Binding-site contacts:
Ligand atom C contacts residue VAL9 of chain 1.A at 3.8 Å (hydrophobic).
Ligand atom CB contacts residue ILE6 of chain 1.A at 4.1 Å (hydrophobic).
Ligand atom OG1 contacts residue GLU148 of chain 1.A at 3.6 Å (salt-bridge).
Ligand atom CG contacts residue ILE6 of chain 1.A at 4.0 Å (hydrophobic).
Ligand atom CG2 contacts residue SER8 of chain 1.A at 4.2 Å.
Ligand atom CG contacts residue VAL152 of chain 1.A at 3.8 Å (hydrophobic).
Ligand atom C contacts residue ARG151 of chain 1.E at 4.3 Å.
Ligand atom CD contacts residue VAL152 of chain 1.A at 4.0 Å (hydrophobic).
Ligand atom CB contacts residue ASN10 of chain 1.A at 3.8 Å.
Ligand atom CD contacts residue GLU148 of chain 1.A at 4.1 Å.
Ligand atom N contacts residue VAL9 of chain 1.A at 3.6 Å.
Ligand atom O contacts residue TYR112 of chain 1.A at 4.3 Å.
Ligand atom CA contacts residue LEU7 of chain 1.A at 3.6 Å (hydrophobic).
Ligand atom CD contacts residue ILE6 of chain 1.A at 3.9 Å (hydrophobic).
Ligand atom C contacts residue SER8 of chain 1.A at 4.0 Å.
Ligand atom CD contacts residue ALA147 of chain 1.A at 3.4 Å (hydrophobic).
Ligand atom CG2 contacts residue LYS149 of chain 1.E at 3.8 Å.
Ligand atom CB contacts residue TYR19 of chain 1.L at 3.9 Å (hydrophobic).
Ligand atom CB contacts residue VAL9 of chain 1.A at 3.7 Å (hydrophobic).
Ligand atom CG contacts residue ALA147 of chain 1.A at 4.2 Å (hydrophobic).
Ligand atom O contacts residue SER8 of chain 1.A at 3.8 Å.
Ligand atom O contacts residue SER8 of chain 1.A at 3.4 Å.
Ligand atom CG contacts residue VAL9 of chain 1.A at 4.0 Å (hydrophobic).
Ligand atom CD contacts residue VAL9 of chain 1.A at 3.5 Å (hydrophobic).
Ligand atom CZ contacts residue VAL18 of chain 1.L at 3.9 Å (hydrophobic).
Ligand atom O contacts residue TYR19 of chain 1.L at 3.7 Å.
Ligand atom C contacts residue LEU7 of chain 1.A at 4.2 Å (hydrophobic).
Ligand atom CA contacts residue SER8 of chain 1.A at 3.9 Å.
Ligand atom O contacts residue VAL9 of chain 1.A at 4.3 Å.
Ligand atom O contacts residue VAL9 of chain 1.A at 3.0 Å (h-bond).
Ligand atom O contacts residue LEU7 of chain 1.A at 4.1 Å.
Ligand atom CA contacts residue ASN10 of chain 1.A at 4.3 Å.
Ligand atom CD2 contacts residue ILE69 of chain 1.K at 3.9 Å (hydrophobic).
Ligand atom CG contacts residue GLU148 of chain 1.A at 3.3 Å.
Ligand atom OH contacts residue VAL18 of chain 1.L at 4.0 Å.
Ligand atom N contacts residue LEU7 of chain 1.A at 4.2 Å.
Ligand atom CD1 contacts residue VAL18 of chain 1.L at 4.3 Å (hydrophobic).
Ligand atom C contacts residue VAL9 of chain 1.A at 4.2 Å (hydrophobic).
Ligand atom CE1 contacts residue VAL18 of chain 1.L at 3.7 Å (hydrophobic).
Ligand atom CA contacts residue VAL9 of chain 1.A at 3.9 Å (hydrophobic).

Sequence of chain 1.A:
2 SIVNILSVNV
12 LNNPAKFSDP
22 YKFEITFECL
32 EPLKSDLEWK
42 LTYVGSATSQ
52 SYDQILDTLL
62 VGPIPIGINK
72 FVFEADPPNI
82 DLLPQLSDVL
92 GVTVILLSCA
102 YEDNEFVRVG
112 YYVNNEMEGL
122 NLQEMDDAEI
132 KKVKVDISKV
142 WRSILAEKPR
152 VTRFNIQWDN

Sequence of chain 1.L:
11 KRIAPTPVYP

Sequence of chain 1.E:
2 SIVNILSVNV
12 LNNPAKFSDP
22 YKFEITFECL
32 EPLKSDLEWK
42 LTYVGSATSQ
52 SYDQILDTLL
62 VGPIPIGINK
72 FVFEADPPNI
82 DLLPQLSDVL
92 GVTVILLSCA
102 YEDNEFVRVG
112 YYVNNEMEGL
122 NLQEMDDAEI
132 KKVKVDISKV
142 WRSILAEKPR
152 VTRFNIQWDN

A small-molecule ligand and the protein it binds are described below.
Small molecule (SMILES): CC(C)[C@H](NC(=O)[C@@H]1CCCN1C(=O)[C@@H](NC(=O)[C@@H]1CCCN1)[C@@H](C)O)C(=O)N[C@H](C=O)Cc1ccc(O)cc1

Sequence of chain 1.K:
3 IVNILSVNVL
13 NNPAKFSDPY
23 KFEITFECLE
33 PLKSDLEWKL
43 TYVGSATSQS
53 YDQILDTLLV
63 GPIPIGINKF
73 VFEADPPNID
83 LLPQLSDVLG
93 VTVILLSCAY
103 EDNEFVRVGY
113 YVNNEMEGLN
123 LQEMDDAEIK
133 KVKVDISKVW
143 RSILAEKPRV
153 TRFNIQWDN